This small molecule binds to this protein.
Small molecule (SMILES): CC(=O)N[C@H]1[C@H](O[C@H]2[C@H](O)[C@@H](NC(C)=O)CO[C@@H]2CO)O[C@H](CO)[C@@H](O[C@@H]2O[C@H](CO)[C@@H](O)[C@H](O[C@H]3O[C@H](CO)[C@@H](O)[C@H](O)[C@@H]3O)[C@@H]2O)[C@@H]1O

Binding-site contacts:
Ligand atom C6 contacts residue SER18 of chain 1.G at 3.9 Å.
Ligand atom C5 contacts residue THR24 of chain 1.G at 3.9 Å.
Ligand atom O7 contacts residue ASN22 of chain 1.G at 3.1 Å (h-bond).
Ligand atom C8 contacts residue ASP49 of chain 1.G at 3.6 Å.
Ligand atom O5 contacts residue ASN25 of chain 1.G at 2.8 Å (h-bond).
Ligand atom O7 contacts residue THR24 of chain 1.G at 4.0 Å.
Ligand atom C8 contacts residue VAL44 of chain 1.G at 3.8 Å (hydrophobic).
Ligand atom O6 contacts residue PHE15 of chain 1.G at 3.6 Å.
Ligand atom O6 contacts residue ASP17 of chain 1.G at 3.7 Å.
Ligand atom C1 contacts residue ASN22 of chain 1.G at 1.4 Å.
Ligand atom C3 contacts residue SER18 of chain 1.G at 4.0 Å.
Ligand atom O5 contacts residue ASN22 of chain 1.G at 2.4 Å (h-bond).
Ligand atom C3 contacts residue ASN22 of chain 1.G at 3.8 Å.
Ligand atom C1 contacts residue ASN25 of chain 1.G at 3.6 Å.
Ligand atom O2 contacts residue ASP17 of chain 1.G at 3.9 Å.
Ligand atom O3 contacts residue THR52 of chain 1.G at 3.6 Å.
Ligand atom O6 contacts residue THR52 of chain 1.G at 3.9 Å.
Ligand atom O5 contacts residue SER18 of chain 1.G at 3.4 Å (h-bond).
Ligand atom C1 contacts residue THR54 of chain 1.G at 3.7 Å.
Ligand atom C2 contacts residue ASN22 of chain 1.G at 2.5 Å.
Ligand atom C3 contacts residue THR54 of chain 1.G at 3.7 Å.
Ligand atom O7 contacts residue SER20 of chain 1.G at 3.4 Å (h-bond).
Ligand atom C2 contacts residue SER18 of chain 1.G at 3.7 Å.
Ligand atom C2 contacts residue THR54 of chain 1.G at 3.7 Å.
Ligand atom C6 contacts residue ASN25 of chain 1.G at 3.8 Å.
Ligand atom O6 contacts residue GLU14 of chain 1.G at 4.0 Å.
Ligand atom O7 contacts residue LEU19 of chain 1.G at 3.0 Å (h-bond).
Ligand atom C6 contacts residue ASP17 of chain 1.G at 3.9 Å.
Ligand atom N2 contacts residue THR54 of chain 1.G at 3.3 Å (h-bond).
Ligand atom O6 contacts residue ASN25 of chain 1.G at 3.6 Å.
Ligand atom C4 contacts residue SER18 of chain 1.G at 3.4 Å.
Ligand atom C5 contacts residue SER18 of chain 1.G at 3.7 Å.
Ligand atom N2 contacts residue THR52 of chain 1.G at 3.5 Å (h-bond).
Ligand atom N2 contacts residue ASN22 of chain 1.G at 2.9 Å (h-bond).
Ligand atom C6 contacts residue THR24 of chain 1.G at 3.9 Å.
Ligand atom C8 contacts residue THR52 of chain 1.G at 3.6 Å.
Ligand atom C7 contacts residue ASN22 of chain 1.G at 3.2 Å.
Ligand atom O6 contacts residue SER18 of chain 1.G at 2.9 Å (h-bond).
Ligand atom C5 contacts residue ASN22 of chain 1.G at 3.6 Å.
Ligand atom O6 contacts residue ARG27 of chain 1.H at 3.4 Å (salt-bridge).

Sequence of chain 1.G:
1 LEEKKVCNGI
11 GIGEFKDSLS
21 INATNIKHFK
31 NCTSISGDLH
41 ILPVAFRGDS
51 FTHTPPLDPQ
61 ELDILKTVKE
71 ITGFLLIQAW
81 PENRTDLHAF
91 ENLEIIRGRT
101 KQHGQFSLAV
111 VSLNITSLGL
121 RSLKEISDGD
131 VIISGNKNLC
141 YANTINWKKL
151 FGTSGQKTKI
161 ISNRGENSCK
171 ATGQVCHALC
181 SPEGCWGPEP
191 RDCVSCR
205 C

Sequence of chain 1.H:
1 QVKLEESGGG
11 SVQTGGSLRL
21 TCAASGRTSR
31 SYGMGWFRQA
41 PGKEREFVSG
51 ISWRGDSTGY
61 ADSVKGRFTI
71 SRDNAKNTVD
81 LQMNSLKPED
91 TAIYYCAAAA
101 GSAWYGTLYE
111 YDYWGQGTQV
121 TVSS